Sequence of chain 1.A:
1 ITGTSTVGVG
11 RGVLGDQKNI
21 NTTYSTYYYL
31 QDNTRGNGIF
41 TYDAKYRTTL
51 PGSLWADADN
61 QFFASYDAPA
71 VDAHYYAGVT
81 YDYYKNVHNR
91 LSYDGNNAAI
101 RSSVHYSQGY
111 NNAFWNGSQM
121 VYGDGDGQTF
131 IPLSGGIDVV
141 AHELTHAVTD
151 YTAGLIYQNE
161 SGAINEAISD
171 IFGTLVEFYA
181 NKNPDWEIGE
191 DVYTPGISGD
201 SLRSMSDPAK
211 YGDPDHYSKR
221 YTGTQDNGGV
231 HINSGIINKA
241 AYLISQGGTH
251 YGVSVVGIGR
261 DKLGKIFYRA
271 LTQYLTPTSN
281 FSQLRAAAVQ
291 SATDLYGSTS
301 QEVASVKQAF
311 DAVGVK

Binding-site contacts:
Ligand atom O38 contacts residue TYR157 of chain 1.A at 3.6 Å.
Ligand atom O11 contacts residue ASN112 of chain 1.A at 2.9 Å (h-bond).
Ligand atom O12 contacts residue HIS231 of chain 1.A at 3.5 Å (h-bond).
Ligand atom C45 contacts residue TRP115 of chain 1.A at 3.6 Å (hydrophobic).
Ligand atom N1 contacts residue GLU143 of chain 1.A at 3.3 Å (salt-bridge).
Ligand atom P28 contacts residue ALA113 of chain 1.A at 3.4 Å.
Ligand atom C31 contacts residue ALA113 of chain 1.A at 3.4 Å (hydrophobic).
Ligand atom O29 contacts residue ZN1 of chain 1.B at 3.1 Å.
Ligand atom O29 contacts residue ALA113 of chain 1.A at 3.4 Å (h-bond).
Ligand atom O6 contacts residue ARG203 of chain 1.A at 2.8 Å (salt-bridge).
Ligand atom O38 contacts residue GOL1 of chain 1.H at 3.0 Å.
Ligand atom N7 contacts residue ASN112 of chain 1.A at 3.2 Å (h-bond).
Ligand atom C51 contacts residue GOL1 of chain 1.H at 3.3 Å.
Ligand atom O37 contacts residue DMS1 of chain 1.I at 3.7 Å.
Ligand atom O29 contacts residue GLU143 of chain 1.A at 2.6 Å (salt-bridge).
Ligand atom C19 contacts residue ASN112 of chain 1.A at 3.3 Å.
Ligand atom C19 contacts residue PHE130 of chain 1.A at 3.7 Å (hydrophobic).
Ligand atom C36 contacts residue GOL1 of chain 1.H at 3.7 Å.
Ligand atom C10 contacts residue HIS231 of chain 1.A at 3.4 Å.
Ligand atom C19 contacts residue ASN111 of chain 1.A at 3.6 Å.
Ligand atom O6 contacts residue LEU202 of chain 1.A at 3.6 Å.
Ligand atom C2 contacts residue GLU143 of chain 1.A at 3.4 Å.
Ligand atom N34 contacts residue GOL1 of chain 1.H at 3.0 Å (h-bond).
Ligand atom C42 contacts residue GOL1 of chain 1.H at 3.6 Å.
Ligand atom N1 contacts residue ASN112 of chain 1.A at 3.2 Å (h-bond).
Ligand atom O30 contacts residue HIS142 of chain 1.A at 3.3 Å (h-bond).
Ligand atom N34 contacts residue PHE114 of chain 1.A at 3.7 Å.
Ligand atom P28 contacts residue ZN1 of chain 1.B at 3.0 Å.
Ligand atom O30 contacts residue HIS231 of chain 1.A at 2.8 Å (h-bond).
Ligand atom O30 contacts residue GLU166 of chain 1.A at 2.9 Å (salt-bridge).
Ligand atom N7 contacts residue HIS231 of chain 1.A at 3.5 Å (h-bond).
Ligand atom O30 contacts residue HIS146 of chain 1.A at 3.5 Å (h-bond).
Ligand atom C9 contacts residue HIS231 of chain 1.A at 3.5 Å.
Ligand atom O29 contacts residue GOL1 of chain 1.H at 2.8 Å (h-bond).
Ligand atom O29 contacts residue HIS146 of chain 1.A at 3.4 Å.
Ligand atom O30 contacts residue ZN1 of chain 1.B at 2.0 Å.
Ligand atom N1 contacts residue ALA113 of chain 1.A at 2.9 Å (h-bond).
Ligand atom O11 contacts residue HIS231 of chain 1.A at 3.5 Å.
Ligand atom O30 contacts residue TYR157 of chain 1.A at 3.4 Å (h-bond).
Ligand atom O6 contacts residue HIS231 of chain 1.A at 3.5 Å.

A protein and the small-molecule ligand that binds it are described below.
Small molecule (SMILES): CC(C)C[C@H](NC(=O)CNP(=O)(O)CNC(=O)OCc1ccccc1)C(=O)O